Sequence of chain 1.A:
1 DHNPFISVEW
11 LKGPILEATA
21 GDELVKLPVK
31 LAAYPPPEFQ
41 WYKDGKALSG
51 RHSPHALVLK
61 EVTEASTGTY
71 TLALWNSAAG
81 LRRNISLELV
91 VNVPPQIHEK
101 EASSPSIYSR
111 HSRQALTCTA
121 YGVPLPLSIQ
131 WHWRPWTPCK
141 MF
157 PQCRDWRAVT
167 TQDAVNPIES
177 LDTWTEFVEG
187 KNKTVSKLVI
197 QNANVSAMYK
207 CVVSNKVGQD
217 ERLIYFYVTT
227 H

Binding-site contacts:
Ligand atom N2 contacts residue PHE183 of chain 1.A at 4.2 Å.
Ligand atom C4 contacts residue ASN188 of chain 1.A at 4.1 Å.
Ligand atom C3 contacts residue ASN188 of chain 1.A at 3.7 Å.
Ligand atom O7 contacts residue ASN188 of chain 1.A at 3.3 Å (h-bond).
Ligand atom C5 contacts residue ASN188 of chain 1.A at 3.7 Å.
Ligand atom C8 contacts residue GLY186 of chain 1.A at 4.3 Å.
Ligand atom C2 contacts residue ASN188 of chain 1.A at 2.3 Å.
Ligand atom O5 contacts residue ASN188 of chain 1.A at 2.4 Å (h-bond).
Ligand atom C8 contacts residue PHE183 of chain 1.A at 3.8 Å (hydrophobic).
Ligand atom C1 contacts residue ASN188 of chain 1.A at 1.4 Å.
Ligand atom C7 contacts residue PHE183 of chain 1.A at 4.3 Å (hydrophobic).
Ligand atom N2 contacts residue ASN188 of chain 1.A at 3.0 Å (h-bond).
Ligand atom C7 contacts residue ASN188 of chain 1.A at 3.4 Å.

This protein binds this small molecule.
Small molecule (SMILES): CC(=O)N[C@@H]1[C@@H](O)[C@H](O)[C@@H](CO)O[C@H]1O